Sequence of chain 41.E:
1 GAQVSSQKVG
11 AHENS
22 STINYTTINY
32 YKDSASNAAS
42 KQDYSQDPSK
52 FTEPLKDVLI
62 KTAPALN

Binding-site contacts:
Ligand atom C contacts residue ALA2 of chain 41.E at 4.3 Å (hydrophobic).
Ligand atom CA contacts residue ALA2 of chain 41.E at 3.0 Å (hydrophobic).
Ligand atom CG2 contacts residue VAL4 of chain 41.E at 3.8 Å (hydrophobic).
Ligand atom CG2 contacts residue MYR1 of chain 45.H at 3.7 Å.
Ligand atom CG2 contacts residue SER5 of chain 41.E at 3.1 Å.
Ligand atom CG2 contacts residue ALA2 of chain 41.E at 3.9 Å (hydrophobic).
Ligand atom CG1 contacts residue GLN3 of chain 41.E at 3.1 Å.
Ligand atom OE2 contacts residue VAL4 of chain 41.E at 4.1 Å.
Ligand atom N contacts residue VAL4 of chain 41.E at 2.8 Å (h-bond).
Ligand atom C contacts residue VAL4 of chain 41.E at 3.4 Å (hydrophobic).
Ligand atom O contacts residue VAL4 of chain 41.E at 4.0 Å.
Ligand atom CA contacts residue ALA2 of chain 41.E at 3.9 Å (hydrophobic).
Ligand atom C contacts residue GLN3 of chain 41.E at 4.3 Å.
Ligand atom CB contacts residue MYR1 of chain 45.H at 4.3 Å.
Ligand atom O contacts residue GLN3 of chain 41.E at 3.4 Å (h-bond).
Ligand atom N contacts residue VAL4 of chain 41.E at 4.1 Å.
Ligand atom CB contacts residue VAL4 of chain 41.E at 4.3 Å (hydrophobic).
Ligand atom O contacts residue ALA2 of chain 41.E at 4.0 Å.
Ligand atom CA contacts residue VAL4 of chain 41.E at 4.0 Å (hydrophobic).
Ligand atom O contacts residue VAL4 of chain 41.E at 3.0 Å (h-bond).
Ligand atom OE1 contacts residue VAL4 of chain 41.E at 3.6 Å (h-bond).
Ligand atom O contacts residue SER5 of chain 41.E at 3.8 Å.
Ligand atom C contacts residue ALA2 of chain 41.E at 3.3 Å (hydrophobic).
Ligand atom CG contacts residue VAL4 of chain 41.E at 4.2 Å (hydrophobic).
Ligand atom OE2 contacts residue ASN25 of chain 41.E at 3.4 Å (h-bond).
Ligand atom CD1 contacts residue VAL4 of chain 41.E at 3.9 Å (hydrophobic).
Ligand atom OE1 contacts residue SER5 of chain 41.E at 4.2 Å.
Ligand atom CB contacts residue GLN3 of chain 41.E at 3.8 Å.
Ligand atom CB contacts residue GLN3 of chain 41.E at 4.1 Å.
Ligand atom OG contacts residue GLN3 of chain 41.E at 3.0 Å (h-bond).
Ligand atom CB contacts residue VAL4 of chain 41.E at 3.9 Å (hydrophobic).
Ligand atom CA contacts residue VAL4 of chain 41.E at 3.0 Å (hydrophobic).
Ligand atom C contacts residue VAL4 of chain 41.E at 3.8 Å (hydrophobic).
Ligand atom OG contacts residue ALA2 of chain 41.E at 3.9 Å.
Ligand atom CB contacts residue ALA2 of chain 41.E at 3.5 Å (hydrophobic).
Ligand atom N contacts residue ALA2 of chain 41.E at 2.8 Å (h-bond).
Ligand atom CD contacts residue VAL4 of chain 41.E at 3.8 Å (hydrophobic).
Ligand atom N contacts residue ALA2 of chain 41.E at 4.3 Å.
Ligand atom CG2 contacts residue GLN3 of chain 41.E at 3.3 Å.
Ligand atom O contacts residue SER6 of chain 41.E at 4.1 Å.

This protein binds this small molecule.
Small molecule (SMILES): CC[C@H](C)[C@H](N)C(=O)N[C@@H](CO)C(=O)N[C@@H](CCC(=O)O)C(=O)N[C@H](C=O)C(C)C